Binding-site contacts:
Ligand atom C7 contacts residue ASN598 of chain 1.I at 3.4 Å.
Ligand atom C1 contacts residue THR600 of chain 1.I at 3.9 Å.
Ligand atom C3 contacts residue ASN598 of chain 1.I at 3.8 Å.
Ligand atom C8 contacts residue GLN626 of chain 1.I at 4.1 Å.
Ligand atom O5 contacts residue ASN598 of chain 1.I at 2.3 Å (h-bond).
Ligand atom C5 contacts residue ASN598 of chain 1.I at 3.6 Å.
Ligand atom O5 contacts residue GLU601 of chain 1.I at 4.2 Å.
Ligand atom C4 contacts residue ASN598 of chain 1.I at 4.2 Å.
Ligand atom O5 contacts residue THR600 of chain 1.I at 3.0 Å (h-bond).
Ligand atom N2 contacts residue ASN598 of chain 1.I at 3.0 Å (h-bond).
Ligand atom C2 contacts residue ASN598 of chain 1.I at 2.5 Å.
Ligand atom C1 contacts residue ASN598 of chain 1.I at 1.4 Å.
Ligand atom O7 contacts residue GLN626 of chain 1.I at 4.3 Å.
Ligand atom C1 contacts residue GLU601 of chain 1.I at 4.5 Å.
Ligand atom C5 contacts residue THR600 of chain 1.I at 3.9 Å.
Ligand atom C6 contacts residue THR600 of chain 1.I at 3.7 Å.
Ligand atom C8 contacts residue ASN598 of chain 1.I at 3.6 Å.
Ligand atom O7 contacts residue ASN598 of chain 1.I at 3.5 Å (h-bond).

A small-molecule ligand and the protein it binds are described below.
Small molecule (SMILES): CC(=O)N[C@@H]1[C@@H](O)[C@H](O)[C@@H](CO)O[C@H]1O

Sequence of chain 1.I:
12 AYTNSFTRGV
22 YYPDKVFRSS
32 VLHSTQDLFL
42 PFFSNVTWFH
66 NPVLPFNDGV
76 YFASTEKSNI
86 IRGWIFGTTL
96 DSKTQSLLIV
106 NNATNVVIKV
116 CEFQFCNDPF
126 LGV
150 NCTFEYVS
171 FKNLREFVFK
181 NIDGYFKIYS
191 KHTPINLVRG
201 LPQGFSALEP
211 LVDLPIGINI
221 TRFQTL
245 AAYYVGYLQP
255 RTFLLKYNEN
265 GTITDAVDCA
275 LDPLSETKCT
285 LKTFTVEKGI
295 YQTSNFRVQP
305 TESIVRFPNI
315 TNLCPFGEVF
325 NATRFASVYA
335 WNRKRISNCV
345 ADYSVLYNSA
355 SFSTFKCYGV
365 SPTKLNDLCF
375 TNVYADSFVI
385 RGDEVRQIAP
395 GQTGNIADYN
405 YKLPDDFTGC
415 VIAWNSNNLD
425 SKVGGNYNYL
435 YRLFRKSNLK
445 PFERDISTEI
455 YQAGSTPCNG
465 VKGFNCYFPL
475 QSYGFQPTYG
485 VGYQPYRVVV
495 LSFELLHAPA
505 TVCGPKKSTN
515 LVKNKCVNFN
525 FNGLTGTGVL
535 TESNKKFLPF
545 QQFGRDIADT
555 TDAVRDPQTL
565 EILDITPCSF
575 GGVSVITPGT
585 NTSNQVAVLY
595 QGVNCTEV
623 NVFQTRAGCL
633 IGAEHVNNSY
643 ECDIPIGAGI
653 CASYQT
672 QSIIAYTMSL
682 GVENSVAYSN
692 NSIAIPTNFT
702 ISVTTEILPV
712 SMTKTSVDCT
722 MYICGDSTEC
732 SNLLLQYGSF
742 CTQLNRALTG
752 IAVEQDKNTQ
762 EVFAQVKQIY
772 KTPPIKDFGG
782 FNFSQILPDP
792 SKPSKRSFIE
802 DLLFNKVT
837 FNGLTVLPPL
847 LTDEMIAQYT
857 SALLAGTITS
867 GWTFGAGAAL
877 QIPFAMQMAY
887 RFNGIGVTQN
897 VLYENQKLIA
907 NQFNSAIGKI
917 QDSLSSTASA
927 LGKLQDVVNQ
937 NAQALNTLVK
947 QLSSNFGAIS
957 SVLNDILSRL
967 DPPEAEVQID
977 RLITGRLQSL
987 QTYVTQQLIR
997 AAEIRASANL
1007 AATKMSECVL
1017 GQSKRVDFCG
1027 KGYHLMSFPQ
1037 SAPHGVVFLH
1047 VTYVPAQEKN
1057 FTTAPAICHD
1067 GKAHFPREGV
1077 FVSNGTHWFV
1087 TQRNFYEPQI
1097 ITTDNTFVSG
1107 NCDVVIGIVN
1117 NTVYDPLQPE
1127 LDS